Sequence of chain 1.A:
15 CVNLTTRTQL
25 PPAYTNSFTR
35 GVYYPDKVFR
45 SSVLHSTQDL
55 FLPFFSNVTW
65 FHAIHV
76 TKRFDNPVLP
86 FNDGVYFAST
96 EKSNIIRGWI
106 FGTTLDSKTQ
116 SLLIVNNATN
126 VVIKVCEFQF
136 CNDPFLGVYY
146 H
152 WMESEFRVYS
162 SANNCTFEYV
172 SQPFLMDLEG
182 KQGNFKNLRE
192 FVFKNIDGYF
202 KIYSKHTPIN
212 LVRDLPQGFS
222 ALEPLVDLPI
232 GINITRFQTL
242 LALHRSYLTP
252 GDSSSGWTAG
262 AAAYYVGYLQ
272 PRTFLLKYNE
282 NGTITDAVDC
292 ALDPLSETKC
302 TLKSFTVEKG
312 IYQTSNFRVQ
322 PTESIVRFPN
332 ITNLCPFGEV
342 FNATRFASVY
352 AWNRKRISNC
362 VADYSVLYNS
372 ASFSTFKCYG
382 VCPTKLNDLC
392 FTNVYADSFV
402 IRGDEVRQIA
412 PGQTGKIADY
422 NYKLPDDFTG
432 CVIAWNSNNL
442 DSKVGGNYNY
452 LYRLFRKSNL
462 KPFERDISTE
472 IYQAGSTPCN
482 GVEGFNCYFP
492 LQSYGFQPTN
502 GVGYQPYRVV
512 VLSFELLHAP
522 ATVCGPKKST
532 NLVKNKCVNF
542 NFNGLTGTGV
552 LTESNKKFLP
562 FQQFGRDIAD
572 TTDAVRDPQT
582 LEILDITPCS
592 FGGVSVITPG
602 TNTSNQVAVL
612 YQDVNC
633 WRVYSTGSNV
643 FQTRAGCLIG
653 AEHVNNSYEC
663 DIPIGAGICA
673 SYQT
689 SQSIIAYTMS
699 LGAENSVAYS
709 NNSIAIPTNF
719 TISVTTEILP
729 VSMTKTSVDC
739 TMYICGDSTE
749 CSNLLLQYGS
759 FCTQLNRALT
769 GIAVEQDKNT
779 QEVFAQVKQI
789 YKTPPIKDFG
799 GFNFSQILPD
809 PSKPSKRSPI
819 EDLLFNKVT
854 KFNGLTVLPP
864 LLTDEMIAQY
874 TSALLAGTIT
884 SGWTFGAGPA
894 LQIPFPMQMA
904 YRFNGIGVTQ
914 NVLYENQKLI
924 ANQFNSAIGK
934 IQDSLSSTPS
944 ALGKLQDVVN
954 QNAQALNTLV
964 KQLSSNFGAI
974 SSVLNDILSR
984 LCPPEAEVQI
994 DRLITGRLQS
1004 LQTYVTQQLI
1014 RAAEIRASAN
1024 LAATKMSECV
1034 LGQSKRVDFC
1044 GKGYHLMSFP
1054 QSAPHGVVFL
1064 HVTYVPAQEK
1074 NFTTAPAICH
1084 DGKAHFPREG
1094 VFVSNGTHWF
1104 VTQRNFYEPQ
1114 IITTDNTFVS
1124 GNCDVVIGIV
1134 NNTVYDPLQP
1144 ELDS

Binding-site contacts:
Ligand atom C7 contacts residue HIS1083 of chain 1.A at 4.1 Å.
Ligand atom C8 contacts residue HIS1083 of chain 1.A at 3.1 Å.
Ligand atom C3 contacts residue ASN1134 of chain 1.A at 3.9 Å.
Ligand atom N2 contacts residue ASN1134 of chain 1.A at 2.9 Å (h-bond).
Ligand atom C8 contacts residue ASN1134 of chain 1.A at 4.5 Å.
Ligand atom O7 contacts residue ASN1134 of chain 1.A at 3.3 Å (h-bond).
Ligand atom O5 contacts residue ASN1134 of chain 1.A at 2.5 Å (h-bond).
Ligand atom O7 contacts residue HIS1083 of chain 1.A at 3.9 Å.
Ligand atom C7 contacts residue CYS1082 of chain 1.A at 4.4 Å (hydrophobic).
Ligand atom C2 contacts residue ASN1134 of chain 1.A at 2.6 Å.
Ligand atom O7 contacts residue CYS1082 of chain 1.A at 3.2 Å (h-bond).
Ligand atom C5 contacts residue ASN1134 of chain 1.A at 3.8 Å.
Ligand atom C4 contacts residue ASN1134 of chain 1.A at 4.4 Å.
Ligand atom C7 contacts residue ASN1134 of chain 1.A at 3.5 Å.
Ligand atom C1 contacts residue ASN1134 of chain 1.A at 1.5 Å.

The protein below binds the small molecule below.
Small molecule (SMILES): CC(=O)N[C@H]1[C@H](O[C@H]2[C@H](O)[C@@H](NC(C)=O)CO[C@@H]2CO)O[C@H](CO)[C@@H](O)[C@@H]1O